Binding-site contacts:
Ligand atom O10 contacts residue LYS308 of chain 1.A at 3.2 Å (salt-bridge).
Ligand atom O10 contacts residue 0351 of chain 1.D at 0.8 Å (h-bond).
Ligand atom C5 contacts residue 0351 of chain 1.D at 0.6 Å.
Ligand atom O9 contacts residue ARG128 of chain 1.A at 3.1 Å (salt-bridge).
Ligand atom P12 contacts residue 0351 of chain 1.D at 0.6 Å.
Ligand atom C1 contacts residue HIS371 of chain 1.A at 2.7 Å.
Ligand atom O13 contacts residue ARG339 of chain 1.A at 2.9 Å (salt-bridge).
Ligand atom C4 contacts residue 0351 of chain 1.D at 0.4 Å.
Ligand atom C2 contacts residue 0351 of chain 1.D at 0.4 Å.
Ligand atom O15 contacts residue 0351 of chain 1.D at 0.6 Å (h-bond).
Ligand atom C1 contacts residue 0351 of chain 1.D at 0.4 Å.
Ligand atom O18 contacts residue 0351 of chain 1.D at 1.3 Å (h-bond).
Ligand atom O9 contacts residue LYS308 of chain 1.A at 3.2 Å (salt-bridge).
Ligand atom O13 contacts residue 0351 of chain 1.D at 0.5 Å (h-bond).
Ligand atom O8 contacts residue 0351 of chain 1.D at 0.3 Å (h-bond).
Ligand atom C3 contacts residue 0351 of chain 1.D at 1.2 Å.
Ligand atom O11 contacts residue LYS382 of chain 1.A at 3.1 Å (salt-bridge).
Ligand atom O18 contacts residue LYS382 of chain 1.A at 3.3 Å (salt-bridge).
Ligand atom C2 contacts residue HIS371 of chain 1.A at 3.3 Å.
Ligand atom C6 contacts residue 0351 of chain 1.D at 1.1 Å.
Ligand atom O8 contacts residue GLU413 of chain 1.A at 2.9 Å (salt-bridge).
Ligand atom O9 contacts residue 0351 of chain 1.D at 0.6 Å (h-bond).
Ligand atom O8 contacts residue CYS89 of chain 1.A at 3.4 Å (h-bond).
Ligand atom O19 contacts residue 0351 of chain 1.D at 1.6 Å (h-bond).
Ligand atom O15 contacts residue GLU285 of chain 1.A at 2.5 Å (salt-bridge).
Ligand atom O17 contacts residue 0351 of chain 1.D at 1.1 Å (h-bond).
Ligand atom C7 contacts residue 0351 of chain 1.D at 0.8 Å.
Ligand atom O8 contacts residue LYS135 of chain 1.A at 3.0 Å (salt-bridge).
Ligand atom O14 contacts residue ARG286 of chain 1.A at 2.3 Å (salt-bridge).
Ligand atom O14 contacts residue 0351 of chain 1.D at 1.0 Å (h-bond).
Ligand atom O8 contacts residue MN1 of chain 1.C at 2.0 Å.
Ligand atom O8 contacts residue HIS371 of chain 1.A at 2.7 Å (h-bond).
Ligand atom O17 contacts residue SER138 of chain 1.A at 2.7 Å (h-bond).
Ligand atom O18 contacts residue ARG137 of chain 1.A at 2.1 Å (salt-bridge).
Ligand atom P16 contacts residue 0351 of chain 1.D at 0.4 Å.
Ligand atom O15 contacts residue GLY284 of chain 1.A at 2.9 Å.
Ligand atom O13 contacts residue LYS308 of chain 1.A at 3.0 Å (salt-bridge).
Ligand atom O11 contacts residue 0351 of chain 1.D at 0.7 Å (h-bond).
Ligand atom C1 contacts residue MN1 of chain 1.C at 3.0 Å.
Ligand atom O9 contacts residue HIS371 of chain 1.A at 2.9 Å.

This protein binds this small molecule.
Small molecule (SMILES): O=C(O)[C@@H](CCCCCOP(=O)(O)O)OP(=O)(O)O

Sequence of chain 1.A:
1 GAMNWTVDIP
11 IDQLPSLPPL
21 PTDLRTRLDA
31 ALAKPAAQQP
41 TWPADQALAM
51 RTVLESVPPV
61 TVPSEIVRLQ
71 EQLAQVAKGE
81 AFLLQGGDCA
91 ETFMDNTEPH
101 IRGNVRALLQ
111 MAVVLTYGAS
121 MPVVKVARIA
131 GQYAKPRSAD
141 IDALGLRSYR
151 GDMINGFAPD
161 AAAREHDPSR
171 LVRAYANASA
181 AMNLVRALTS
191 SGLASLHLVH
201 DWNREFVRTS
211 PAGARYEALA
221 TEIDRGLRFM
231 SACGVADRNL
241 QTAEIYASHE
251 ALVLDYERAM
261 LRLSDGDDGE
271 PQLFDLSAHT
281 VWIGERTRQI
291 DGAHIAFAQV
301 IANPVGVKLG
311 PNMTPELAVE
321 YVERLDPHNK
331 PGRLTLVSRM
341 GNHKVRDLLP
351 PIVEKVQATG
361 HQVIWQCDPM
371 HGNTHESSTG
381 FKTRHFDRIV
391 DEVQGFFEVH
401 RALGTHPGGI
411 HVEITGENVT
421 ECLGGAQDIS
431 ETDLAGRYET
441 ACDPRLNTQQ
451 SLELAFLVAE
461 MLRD